Binding-site contacts:
Ligand atom O18 contacts residue TYR86 of chain 1.A at 3.7 Å.
Ligand atom N24 contacts residue ASN87 of chain 1.A at 3.3 Å (h-bond).
Ligand atom C20 contacts residue ILE40 of chain 1.A at 3.5 Å (hydrophobic).
Ligand atom C20 contacts residue TYR86 of chain 1.A at 3.7 Å (hydrophobic).
Ligand atom S05 contacts residue ALA30 of chain 1.A at 3.9 Å.
Ligand atom O07 contacts residue SER33 of chain 1.A at 3.7 Å.
Ligand atom C27 contacts residue TYR93 of chain 1.A at 3.5 Å (hydrophobic).
Ligand atom N23 contacts residue ASN87 of chain 1.A at 2.8 Å (h-bond).
Ligand atom S05 contacts residue PHE31 of chain 1.A at 3.9 Å.
Ligand atom O08 contacts residue PRO35 of chain 1.A at 3.9 Å.
Ligand atom C26 contacts residue PHE31 of chain 1.A at 3.6 Å (hydrophobic).
Ligand atom C22 contacts residue TYR93 of chain 1.A at 3.4 Å (hydrophobic).
Ligand atom O07 contacts residue PHE34 of chain 1.A at 3.1 Å (h-bond).
Ligand atom N16 contacts residue ASN87 of chain 1.A at 3.2 Å (h-bond).
Ligand atom C17 contacts residue ASN87 of chain 1.A at 3.9 Å.
Ligand atom C26 contacts residue VAL36 of chain 1.A at 3.7 Å (hydrophobic).
Ligand atom C11 contacts residue TYR93 of chain 1.A at 3.5 Å (hydrophobic).
Ligand atom O21 contacts residue TYR93 of chain 1.A at 3.6 Å.
Ligand atom C22 contacts residue ILE40 of chain 1.A at 3.8 Å (hydrophobic).
Ligand atom N12 contacts residue PHE31 of chain 1.A at 3.7 Å.
Ligand atom N16 contacts residue TYR93 of chain 1.A at 3.6 Å.
Ligand atom C20 contacts residue PRO42 of chain 1.A at 3.8 Å (hydrophobic).
Ligand atom C26 contacts residue PHE32 of chain 1.A at 3.7 Å (hydrophobic).
Ligand atom O18 contacts residue ASN87 of chain 1.A at 3.4 Å (h-bond).
Ligand atom N24 contacts residue ALA83 of chain 1.A at 3.7 Å.
Ligand atom N04 contacts residue PHE31 of chain 1.A at 3.7 Å.
Ligand atom C03 contacts residue PHE31 of chain 1.A at 3.9 Å (hydrophobic).
Ligand atom O08 contacts residue PHE31 of chain 1.A at 3.7 Å.
Ligand atom C10 contacts residue TYR93 of chain 1.A at 3.8 Å (hydrophobic).
Ligand atom C25 contacts residue VAL36 of chain 1.A at 3.6 Å (hydrophobic).
Ligand atom C14 contacts residue ASN87 of chain 1.A at 3.8 Å.
Ligand atom C15 contacts residue TYR93 of chain 1.A at 3.8 Å (hydrophobic).
Ligand atom O07 contacts residue ALA30 of chain 1.A at 3.4 Å (h-bond).
Ligand atom N04 contacts residue ALA30 of chain 1.A at 3.0 Å (h-bond).
Ligand atom C17 contacts residue TYR93 of chain 1.A at 3.5 Å (hydrophobic).
Ligand atom C20 contacts residue ALA41 of chain 1.A at 3.8 Å (hydrophobic).
Ligand atom O07 contacts residue PHE31 of chain 1.A at 3.8 Å.
Ligand atom O08 contacts residue PHE34 of chain 1.A at 3.5 Å (h-bond).
Ligand atom O21 contacts residue ILE40 of chain 1.A at 3.5 Å (h-bond).
Ligand atom C09 contacts residue PHE31 of chain 1.A at 3.5 Å (hydrophobic).

Sequence of chain 1.A:
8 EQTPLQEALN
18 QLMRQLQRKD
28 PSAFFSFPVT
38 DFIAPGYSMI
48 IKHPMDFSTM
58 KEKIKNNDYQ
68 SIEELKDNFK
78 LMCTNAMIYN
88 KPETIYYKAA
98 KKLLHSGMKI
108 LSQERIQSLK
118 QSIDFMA

A protein and the small-molecule ligand that binds it are described below.
Small molecule (SMILES): CCOC(=O)Nc1cc(-c2ccc(C)c(NS(C)(=O)=O)c2)nn2c(C)nnc12